Binding-site contacts:
Ligand atom C5 contacts residue ASN412 of chain 1.C at 3.6 Å.
Ligand atom C2 contacts residue ASN412 of chain 1.C at 2.4 Å.
Ligand atom C4 contacts residue ASN412 of chain 1.C at 4.2 Å.
Ligand atom C3 contacts residue ASN412 of chain 1.C at 3.5 Å.
Ligand atom O7 contacts residue ASN412 of chain 1.C at 4.3 Å.
Ligand atom O3 contacts residue ASN412 of chain 1.C at 3.6 Å.
Ligand atom N2 contacts residue ASN412 of chain 1.C at 3.4 Å (h-bond).
Ligand atom C1 contacts residue ASN412 of chain 1.C at 1.4 Å.
Ligand atom O5 contacts residue ASN412 of chain 1.C at 2.3 Å (h-bond).
Ligand atom C7 contacts residue ASN412 of chain 1.C at 4.2 Å.

Sequence of chain 1.C:
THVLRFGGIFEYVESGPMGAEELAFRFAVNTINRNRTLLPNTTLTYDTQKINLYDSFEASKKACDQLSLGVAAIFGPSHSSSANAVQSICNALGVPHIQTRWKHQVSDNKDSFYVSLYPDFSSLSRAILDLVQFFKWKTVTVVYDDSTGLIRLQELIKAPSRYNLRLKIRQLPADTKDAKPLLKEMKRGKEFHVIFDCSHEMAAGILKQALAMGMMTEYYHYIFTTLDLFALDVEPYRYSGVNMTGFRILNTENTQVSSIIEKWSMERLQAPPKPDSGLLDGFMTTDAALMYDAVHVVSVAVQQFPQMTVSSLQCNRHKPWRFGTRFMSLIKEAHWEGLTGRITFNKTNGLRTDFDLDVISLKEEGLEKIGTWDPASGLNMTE

A protein and the small-molecule ligand that binds it are described below.
Small molecule (SMILES): CC(=O)N[C@@H]1[C@@H](O)[C@H](O)[C@@H](CO)O[C@H]1O